The protein below binds the small molecule below.
Small molecule (SMILES): CC(=O)N[C@H]1[C@H](O[C@H]2[C@H](O)[C@@H](NC(C)=O)CO[C@@H]2CO[C@@H]2O[C@@H](C)[C@@H](O)[C@@H](O)[C@@H]2O)O[C@H](CO)[C@@H](O[C@@H]2O[C@H](CO)[C@@H](O)[C@H](O)[C@@H]2O)[C@@H]1O

Sequence of chain 1.A:
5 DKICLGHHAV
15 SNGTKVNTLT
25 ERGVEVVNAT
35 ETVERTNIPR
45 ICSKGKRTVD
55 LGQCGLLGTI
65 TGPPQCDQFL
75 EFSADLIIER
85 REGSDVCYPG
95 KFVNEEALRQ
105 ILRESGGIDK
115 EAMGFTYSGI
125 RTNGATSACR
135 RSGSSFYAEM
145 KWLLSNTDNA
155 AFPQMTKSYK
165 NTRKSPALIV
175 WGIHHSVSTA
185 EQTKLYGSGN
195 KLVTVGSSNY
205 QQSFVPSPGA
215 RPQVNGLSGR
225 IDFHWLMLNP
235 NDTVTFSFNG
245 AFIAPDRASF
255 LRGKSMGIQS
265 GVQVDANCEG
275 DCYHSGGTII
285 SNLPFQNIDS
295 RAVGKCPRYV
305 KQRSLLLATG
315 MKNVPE

Binding-site contacts:
Ligand atom C7 contacts residue ASN16 of chain 1.A at 3.6 Å.
Ligand atom C8 contacts residue ALA33 of chain 1.A at 4.0 Å (hydrophobic).
Ligand atom C5 contacts residue ASN16 of chain 1.A at 3.8 Å.
Ligand atom C2 contacts residue ASN16 of chain 1.A at 2.6 Å.
Ligand atom N2 contacts residue ASN32 of chain 1.A at 3.8 Å.
Ligand atom O7 contacts residue ASN16 of chain 1.A at 3.5 Å (h-bond).
Ligand atom C8 contacts residue THR18 of chain 1.A at 3.6 Å.
Ligand atom N2 contacts residue ASN16 of chain 1.A at 3.2 Å (h-bond).
Ligand atom C4 contacts residue ASN16 of chain 1.A at 4.4 Å.
Ligand atom C3 contacts residue ASN16 of chain 1.A at 4.0 Å.
Ligand atom C8 contacts residue VAL31 of chain 1.A at 4.0 Å (hydrophobic).
Ligand atom C7 contacts residue ASN32 of chain 1.A at 3.8 Å.
Ligand atom C7 contacts residue THR18 of chain 1.A at 4.3 Å.
Ligand atom O5 contacts residue ASN16 of chain 1.A at 2.4 Å (h-bond).
Ligand atom C8 contacts residue ASN32 of chain 1.A at 2.9 Å.
Ligand atom C1 contacts residue ASN16 of chain 1.A at 1.5 Å.
Ligand atom N2 contacts residue VAL31 of chain 1.A at 4.5 Å.
Ligand atom O7 contacts residue THR18 of chain 1.A at 4.1 Å.